Binding-site contacts:
Ligand atom C3 contacts residue ASN225 of chain 1.A at 3.7 Å.
Ligand atom N2 contacts residue ASN225 of chain 1.A at 3.1 Å (h-bond).
Ligand atom C1 contacts residue ASN225 of chain 1.A at 1.4 Å.
Ligand atom C7 contacts residue ASN225 of chain 1.A at 3.8 Å.
Ligand atom O6 contacts residue THR227 of chain 1.A at 3.1 Å.
Ligand atom C6 contacts residue ASN225 of chain 1.A at 3.6 Å.
Ligand atom O6 contacts residue ASN225 of chain 1.A at 4.0 Å.
Ligand atom C2 contacts residue ASN225 of chain 1.A at 2.4 Å.
Ligand atom O7 contacts residue ASN225 of chain 1.A at 3.8 Å.
Ligand atom C4 contacts residue ASN225 of chain 1.A at 3.9 Å.
Ligand atom C5 contacts residue ASN225 of chain 1.A at 3.5 Å.
Ligand atom O5 contacts residue ASN225 of chain 1.A at 2.2 Å (h-bond).

This small molecule binds to this protein.
Small molecule (SMILES): CC(=O)N[C@@H]1[C@@H](O)[C@H](O)[C@@H](CO)O[C@H]1O

Sequence of chain 1.A:
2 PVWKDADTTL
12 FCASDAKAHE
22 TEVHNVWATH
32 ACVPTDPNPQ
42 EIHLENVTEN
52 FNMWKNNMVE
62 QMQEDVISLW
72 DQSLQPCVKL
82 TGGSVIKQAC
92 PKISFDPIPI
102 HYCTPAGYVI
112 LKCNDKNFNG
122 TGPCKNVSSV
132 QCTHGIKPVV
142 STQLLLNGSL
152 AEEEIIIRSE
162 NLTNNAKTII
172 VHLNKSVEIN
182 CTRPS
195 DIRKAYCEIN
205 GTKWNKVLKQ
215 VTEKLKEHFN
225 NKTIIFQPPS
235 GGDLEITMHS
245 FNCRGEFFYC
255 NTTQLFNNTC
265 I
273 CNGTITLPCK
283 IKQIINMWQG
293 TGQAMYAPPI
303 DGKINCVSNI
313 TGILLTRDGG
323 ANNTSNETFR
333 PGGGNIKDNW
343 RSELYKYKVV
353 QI